This small molecule binds to this protein.
Small molecule (SMILES): CC(=O)N[C@@H]1[C@@H](O)[C@H](O[C@@H]2O[C@H](CO)[C@@H](O[C@@H]3O[C@H](CO)[C@@H](O[C@@H]4O[C@H](CO)[C@@H](O)[C@H](O)[C@H]4NC(C)=O)[C@H](O)[C@H]3NC(C)=O)[C@H](O)[C@H]2NC(C)=O)[C@@H](CO)O[C@H]1O

Sequence of chain 1.A:
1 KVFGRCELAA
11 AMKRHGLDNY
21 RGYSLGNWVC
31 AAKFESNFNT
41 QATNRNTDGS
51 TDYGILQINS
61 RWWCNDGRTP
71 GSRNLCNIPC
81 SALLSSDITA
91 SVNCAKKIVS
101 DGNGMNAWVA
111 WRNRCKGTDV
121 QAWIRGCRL

Binding-site contacts:
Ligand atom C3 contacts residue ASN46 of chain 1.A at 3.6 Å.
Ligand atom N2 contacts residue GLN57 of chain 1.A at 3.5 Å (h-bond).
Ligand atom O3 contacts residue ASN59 of chain 1.A at 2.7 Å (h-bond).
Ligand atom N2 contacts residue ASP52 of chain 1.A at 2.9 Å.
Ligand atom C2 contacts residue ASN46 of chain 1.A at 3.0 Å.
Ligand atom C7 contacts residue GLN57 of chain 1.A at 3.4 Å.
Ligand atom O6 contacts residue TRP63 of chain 1.A at 2.8 Å.
Ligand atom C7 contacts residue ASP52 of chain 1.A at 2.7 Å.
Ligand atom C8 contacts residue ASP52 of chain 1.A at 2.8 Å.
Ligand atom C5 contacts residue VAL109 of chain 1.A at 3.2 Å (hydrophobic).
Ligand atom C1 contacts residue ASN103 of chain 1.A at 3.1 Å.
Ligand atom C6 contacts residue VAL109 of chain 1.A at 3.4 Å (hydrophobic).
Ligand atom O5 contacts residue ASN103 of chain 1.A at 2.7 Å (h-bond).
Ligand atom C5 contacts residue ASN103 of chain 1.A at 2.9 Å.
Ligand atom O7 contacts residue GLN57 of chain 1.A at 2.6 Å (h-bond).
Ligand atom O6 contacts residue TRP62 of chain 1.A at 2.9 Å.
Ligand atom O3 contacts residue ALA107 of chain 1.A at 2.8 Å.
Ligand atom O3 contacts residue ASN103 of chain 1.A at 2.7 Å (h-bond).
Ligand atom C8 contacts residue ARG45 of chain 1.A at 3.6 Å.
Ligand atom O3 contacts residue ASP52 of chain 1.A at 2.5 Å (salt-bridge).
Ligand atom C6 contacts residue TRP63 of chain 1.A at 3.5 Å (hydrophobic).
Ligand atom C6 contacts residue ASN103 of chain 1.A at 3.0 Å.
Ligand atom O7 contacts residue ASP52 of chain 1.A at 2.8 Å.
Ligand atom C2 contacts residue ASP101 of chain 1.A at 3.6 Å.
Ligand atom C8 contacts residue GLN57 of chain 1.A at 3.3 Å.
Ligand atom C3 contacts residue ALA107 of chain 1.A at 3.4 Å (hydrophobic).
Ligand atom N2 contacts residue ALA107 of chain 1.A at 2.7 Å (h-bond).
Ligand atom O4 contacts residue ASN103 of chain 1.A at 3.6 Å (h-bond).
Ligand atom C7 contacts residue ALA107 of chain 1.A at 3.5 Å (hydrophobic).
Ligand atom C8 contacts residue ASN46 of chain 1.A at 3.1 Å.
Ligand atom O3 contacts residue ASN46 of chain 1.A at 2.5 Å (h-bond).
Ligand atom C5 contacts residue ASP101 of chain 1.A at 2.9 Å.
Ligand atom C1 contacts residue ASP101 of chain 1.A at 2.8 Å.
Ligand atom C4 contacts residue ASN103 of chain 1.A at 3.4 Å.
Ligand atom O5 contacts residue ASP101 of chain 1.A at 3.2 Å (salt-bridge).
Ligand atom C8 contacts residue ALA107 of chain 1.A at 3.5 Å (hydrophobic).
Ligand atom O4 contacts residue ASP101 of chain 1.A at 3.5 Å (salt-bridge).
Ligand atom C2 contacts residue ASP52 of chain 1.A at 3.2 Å.
Ligand atom O6 contacts residue VAL109 of chain 1.A at 2.8 Å.
Ligand atom C3 contacts residue ASP52 of chain 1.A at 3.2 Å.